Sequence of chain 1.A:
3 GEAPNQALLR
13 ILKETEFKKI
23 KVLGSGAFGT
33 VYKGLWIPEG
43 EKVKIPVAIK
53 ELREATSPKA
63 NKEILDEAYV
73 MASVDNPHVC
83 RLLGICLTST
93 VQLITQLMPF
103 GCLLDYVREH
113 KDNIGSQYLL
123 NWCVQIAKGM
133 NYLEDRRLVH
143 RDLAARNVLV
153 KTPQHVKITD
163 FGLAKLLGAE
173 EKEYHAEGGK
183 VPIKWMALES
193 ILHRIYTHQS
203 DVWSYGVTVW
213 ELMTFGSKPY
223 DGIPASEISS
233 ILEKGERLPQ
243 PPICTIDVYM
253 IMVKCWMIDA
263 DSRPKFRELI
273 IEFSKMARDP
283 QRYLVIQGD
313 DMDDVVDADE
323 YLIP

Binding-site contacts:
Ligand atom C24 contacts residue VAL33 of chain 1.A at 3.9 Å (hydrophobic).
Ligand atom C6 contacts residue LEU151 of chain 1.A at 3.5 Å (hydrophobic).
Ligand atom C15 contacts residue LEU25 of chain 1.A at 3.7 Å (hydrophobic).
Ligand atom C4 contacts residue LEU151 of chain 1.A at 3.9 Å (hydrophobic).
Ligand atom C9 contacts residue MET100 of chain 1.A at 3.9 Å (hydrophobic).
Ligand atom C15 contacts residue GLY103 of chain 1.A at 3.9 Å.
Ligand atom N7 contacts residue ALA50 of chain 1.A at 3.6 Å.
Ligand atom C13 contacts residue LEU25 of chain 1.A at 3.9 Å (hydrophobic).
Ligand atom N8 contacts residue ALA50 of chain 1.A at 3.6 Å.
Ligand atom C24 contacts residue ALA50 of chain 1.A at 3.9 Å (hydrophobic).
Ligand atom C1 contacts residue LEU25 of chain 1.A at 3.8 Å (hydrophobic).
Ligand atom C24 contacts residue LYS52 of chain 1.A at 3.8 Å.
Ligand atom C10 contacts residue GLY103 of chain 1.A at 3.9 Å.
Ligand atom N7 contacts residue MET100 of chain 1.A at 3.1 Å (h-bond).
Ligand atom C26 contacts residue ALA50 of chain 1.A at 3.6 Å (hydrophobic).
Ligand atom C16 contacts residue VAL33 of chain 1.A at 3.7 Å (hydrophobic).
Ligand atom N8 contacts residue LEU151 of chain 1.A at 3.4 Å.
Ligand atom C contacts residue ASP162 of chain 1.A at 3.9 Å.
Ligand atom C24 contacts residue THR97 of chain 1.A at 3.7 Å.
Ligand atom C26 contacts residue LYS52 of chain 1.A at 3.3 Å.
Ligand atom O5 contacts residue MET100 of chain 1.A at 3.4 Å (h-bond).
Ligand atom C9 contacts residue GLN98 of chain 1.A at 3.4 Å.
Ligand atom C27 contacts residue THR97 of chain 1.A at 3.2 Å.
Ligand atom C25 contacts residue MET73 of chain 1.A at 3.9 Å (hydrophobic).
Ligand atom C18 contacts residue LEU25 of chain 1.A at 3.7 Å (hydrophobic).
Ligand atom C18 contacts residue PRO101 of chain 1.A at 3.5 Å (hydrophobic).
Ligand atom N7 contacts residue LEU151 of chain 1.A at 3.8 Å.
Ligand atom N7 contacts residue GLN98 of chain 1.A at 3.8 Å.
Ligand atom C23 contacts residue LYS52 of chain 1.A at 3.9 Å.
Ligand atom C9 contacts residue ALA50 of chain 1.A at 3.4 Å (hydrophobic).
Ligand atom C27 contacts residue LEU95 of chain 1.A at 3.7 Å (hydrophobic).
Ligand atom C15 contacts residue MET100 of chain 1.A at 3.8 Å (hydrophobic).
Ligand atom C13 contacts residue VAL33 of chain 1.A at 3.6 Å (hydrophobic).
Ligand atom C9 contacts residue LEU151 of chain 1.A at 3.5 Å (hydrophobic).
Ligand atom C26 contacts residue THR97 of chain 1.A at 3.2 Å.
Ligand atom C3 contacts residue LEU151 of chain 1.A at 3.8 Å (hydrophobic).
Ligand atom C27 contacts residue LYS52 of chain 1.A at 3.5 Å.
Ligand atom C25 contacts residue THR97 of chain 1.A at 3.7 Å.
Ligand atom C10 contacts residue LEU25 of chain 1.A at 3.9 Å (hydrophobic).
Ligand atom O contacts residue ASP162 of chain 1.A at 3.1 Å (salt-bridge).

This protein binds this small molecule.
Small molecule (SMILES): OC[C@@H](Nc1ncnc2oc(-c3ccccc3)c(-c3ccccc3)c12)c1ccccc1